Sequence of chain 1.K:
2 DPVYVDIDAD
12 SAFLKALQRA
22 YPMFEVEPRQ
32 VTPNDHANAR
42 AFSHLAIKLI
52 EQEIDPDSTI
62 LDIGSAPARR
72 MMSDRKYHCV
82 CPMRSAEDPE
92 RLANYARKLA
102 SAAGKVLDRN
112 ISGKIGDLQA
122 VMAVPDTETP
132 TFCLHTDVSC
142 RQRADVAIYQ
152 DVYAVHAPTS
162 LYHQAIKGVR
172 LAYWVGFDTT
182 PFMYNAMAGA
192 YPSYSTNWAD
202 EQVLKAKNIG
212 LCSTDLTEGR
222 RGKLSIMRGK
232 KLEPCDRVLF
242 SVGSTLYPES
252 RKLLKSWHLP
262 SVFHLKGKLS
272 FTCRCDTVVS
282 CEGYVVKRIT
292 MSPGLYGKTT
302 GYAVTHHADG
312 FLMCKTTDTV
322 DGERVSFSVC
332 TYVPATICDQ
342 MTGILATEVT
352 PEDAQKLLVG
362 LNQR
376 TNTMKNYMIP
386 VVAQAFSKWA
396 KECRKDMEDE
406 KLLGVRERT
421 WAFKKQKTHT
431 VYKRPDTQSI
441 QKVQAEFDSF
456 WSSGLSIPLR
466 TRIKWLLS

Sequence of chain 1.L:
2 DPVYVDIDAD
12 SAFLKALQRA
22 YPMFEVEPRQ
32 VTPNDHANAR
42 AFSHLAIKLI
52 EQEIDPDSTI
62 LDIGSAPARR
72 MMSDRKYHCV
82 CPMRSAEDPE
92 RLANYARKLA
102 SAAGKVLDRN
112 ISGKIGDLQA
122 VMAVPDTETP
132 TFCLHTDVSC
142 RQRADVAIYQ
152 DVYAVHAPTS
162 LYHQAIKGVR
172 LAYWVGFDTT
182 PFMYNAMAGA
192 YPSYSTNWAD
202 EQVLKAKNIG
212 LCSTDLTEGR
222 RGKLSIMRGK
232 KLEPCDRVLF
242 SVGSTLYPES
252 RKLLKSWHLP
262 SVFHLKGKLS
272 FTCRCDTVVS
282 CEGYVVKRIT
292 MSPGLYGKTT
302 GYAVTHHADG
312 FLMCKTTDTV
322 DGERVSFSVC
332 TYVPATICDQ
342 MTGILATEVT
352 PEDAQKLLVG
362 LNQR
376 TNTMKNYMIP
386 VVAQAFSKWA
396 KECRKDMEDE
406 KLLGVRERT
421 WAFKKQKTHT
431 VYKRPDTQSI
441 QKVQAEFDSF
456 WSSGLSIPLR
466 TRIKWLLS

Binding-site contacts:
Ligand atom N1 contacts residue GLU250 of chain 1.K at 2.8 Å (salt-bridge).
Ligand atom O1A contacts residue TYR248 of chain 1.K at 2.9 Å (h-bond).
Ligand atom C6 contacts residue TYR248 of chain 1.K at 3.6 Å (hydrophobic).
Ligand atom C6 contacts residue TYR154 of chain 1.K at 3.8 Å (hydrophobic).
Ligand atom C2' contacts residue ASP152 of chain 1.K at 3.8 Å.
Ligand atom O2' contacts residue ASP152 of chain 1.K at 3.8 Å.
Ligand atom N3 contacts residue TYR248 of chain 1.K at 3.7 Å.
Ligand atom PC contacts residue MG1 of chain 1.DB at 3.6 Å.
Ligand atom CM7 contacts residue SAH1 of chain 1.BB at 3.5 Å.
Ligand atom O3B contacts residue ARG70 of chain 1.K at 3.7 Å.
Ligand atom O3C contacts residue ARG41 of chain 1.K at 3.1 Å (salt-bridge).
Ligand atom O2A contacts residue ARG92 of chain 1.K at 3.2 Å (salt-bridge).
Ligand atom O3A contacts residue MG1 of chain 1.DB at 3.9 Å.
Ligand atom O3' contacts residue ARG41 of chain 1.K at 3.8 Å.
Ligand atom O2' contacts residue ALA40 of chain 1.K at 3.8 Å.
Ligand atom O1C contacts residue HIS37 of chain 1.K at 3.4 Å (h-bond).
Ligand atom O3A contacts residue ARG41 of chain 1.K at 3.4 Å (salt-bridge).
Ligand atom PB contacts residue MG1 of chain 1.DB at 3.7 Å.
Ligand atom C2 contacts residue TYR248 of chain 1.K at 3.7 Å (hydrophobic).
Ligand atom C4 contacts residue TYR248 of chain 1.K at 3.6 Å (hydrophobic).
Ligand atom N1 contacts residue TYR154 of chain 1.K at 3.5 Å.
Ligand atom O3C contacts residue HIS37 of chain 1.K at 3.1 Å (h-bond).
Ligand atom N2 contacts residue GLU250 of chain 1.K at 3.1 Å (salt-bridge).
Ligand atom N7 contacts residue TYR248 of chain 1.K at 3.7 Å.
Ligand atom PA contacts residue TYR248 of chain 1.K at 3.6 Å.
Ligand atom C2 contacts residue GLU250 of chain 1.K at 3.4 Å.
Ligand atom C5 contacts residue TYR248 of chain 1.K at 3.5 Å (hydrophobic).
Ligand atom N1 contacts residue TYR248 of chain 1.K at 3.6 Å.
Ligand atom O4' contacts residue VAL243 of chain 1.K at 3.8 Å.
Ligand atom O3B contacts residue ARG41 of chain 1.K at 3.7 Å.
Ligand atom O2A contacts residue TYR248 of chain 1.K at 3.6 Å.
Ligand atom CM7 contacts residue TYR248 of chain 1.K at 3.8 Å (hydrophobic).
Ligand atom C6 contacts residue GLU250 of chain 1.K at 3.8 Å.
Ligand atom N2 contacts residue PHE241 of chain 1.K at 3.8 Å.
Ligand atom O1C contacts residue MG1 of chain 1.DB at 2.2 Å.
Ligand atom PC contacts residue HIS37 of chain 1.K at 3.8 Å.
Ligand atom O2' contacts residue TYR285 of chain 1.K at 3.0 Å (h-bond).
Ligand atom O2B contacts residue ARG70 of chain 1.K at 2.7 Å (salt-bridge).
Ligand atom C2 contacts residue TYR154 of chain 1.K at 3.6 Å (hydrophobic).
Ligand atom O1B contacts residue MG1 of chain 1.DB at 2.8 Å.

The protein below binds the small molecule below.
Small molecule (SMILES): C[n+]1cn([C@@H]2O[C@H](CO[P](=O)(O)O[P](=O)(O)OP(=O)(O)O)[C@@H](O)[C@H]2O)c2nc(N)[nH]c(=O)c21